Binding-site contacts:
Ligand atom N2 contacts residue ASN65 of chain 1.C at 3.0 Å (h-bond).
Ligand atom O5 contacts residue ASN78 of chain 1.C at 4.5 Å.
Ligand atom C3 contacts residue ASN65 of chain 1.C at 3.9 Å.
Ligand atom O7 contacts residue ALA64 of chain 1.C at 4.3 Å.
Ligand atom C8 contacts residue ASN65 of chain 1.C at 3.8 Å.
Ligand atom C4 contacts residue ASN65 of chain 1.C at 4.3 Å.
Ligand atom C8 contacts residue ARG63 of chain 1.C at 3.4 Å.
Ligand atom O7 contacts residue GLY62 of chain 1.C at 3.9 Å.
Ligand atom O5 contacts residue ASN65 of chain 1.C at 2.4 Å (h-bond).
Ligand atom O7 contacts residue ARG63 of chain 1.C at 3.5 Å (salt-bridge).
Ligand atom C8 contacts residue ALA64 of chain 1.C at 4.4 Å (hydrophobic).
Ligand atom C2 contacts residue ASN65 of chain 1.C at 2.6 Å.
Ligand atom C1 contacts residue ASN65 of chain 1.C at 1.4 Å.
Ligand atom C7 contacts residue ARG63 of chain 1.C at 3.8 Å.
Ligand atom C5 contacts residue ASN65 of chain 1.C at 3.6 Å.
Ligand atom C7 contacts residue ASN65 of chain 1.C at 3.9 Å.
Ligand atom C8 contacts residue ASN78 of chain 1.C at 3.7 Å.

Sequence of chain 1.C:
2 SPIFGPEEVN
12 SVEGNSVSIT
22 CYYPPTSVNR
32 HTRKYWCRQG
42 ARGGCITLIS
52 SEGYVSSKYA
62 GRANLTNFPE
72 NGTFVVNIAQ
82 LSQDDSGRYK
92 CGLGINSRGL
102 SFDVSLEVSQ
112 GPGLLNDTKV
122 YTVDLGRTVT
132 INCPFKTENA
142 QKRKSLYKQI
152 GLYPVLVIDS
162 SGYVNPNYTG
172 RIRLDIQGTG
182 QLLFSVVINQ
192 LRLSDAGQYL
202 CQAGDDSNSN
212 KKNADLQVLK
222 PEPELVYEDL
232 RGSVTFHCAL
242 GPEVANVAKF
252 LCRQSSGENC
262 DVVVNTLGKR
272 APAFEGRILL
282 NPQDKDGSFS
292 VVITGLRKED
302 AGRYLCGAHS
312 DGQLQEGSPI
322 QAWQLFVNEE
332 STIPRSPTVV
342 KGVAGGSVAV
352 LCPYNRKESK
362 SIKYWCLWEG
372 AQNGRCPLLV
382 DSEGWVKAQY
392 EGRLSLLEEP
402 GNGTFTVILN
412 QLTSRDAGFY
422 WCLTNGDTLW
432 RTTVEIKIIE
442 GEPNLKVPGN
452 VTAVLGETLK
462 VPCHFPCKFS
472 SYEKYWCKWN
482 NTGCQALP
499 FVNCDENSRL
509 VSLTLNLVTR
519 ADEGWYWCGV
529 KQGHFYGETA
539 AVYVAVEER

A protein and the small-molecule ligand that binds it are described below.
Small molecule (SMILES): CC(=O)N[C@@H]1[C@@H](O)[C@H](O)[C@@H](CO)O[C@H]1O